Binding-site contacts:
Ligand atom C7 contacts residue ASN361 of chain 1.I at 3.9 Å.
Ligand atom O7 contacts residue SER357 of chain 1.I at 4.0 Å.
Ligand atom C2 contacts residue ASN361 of chain 1.I at 2.4 Å.
Ligand atom O5 contacts residue ASN361 of chain 1.I at 2.2 Å (h-bond).
Ligand atom O7 contacts residue ASN361 of chain 1.I at 4.3 Å.
Ligand atom C1 contacts residue ASN361 of chain 1.I at 1.4 Å.
Ligand atom C8 contacts residue NAG1 of chain 1.UA at 3.6 Å.
Ligand atom C8 contacts residue NAG1 of chain 1.VA at 4.1 Å.
Ligand atom N2 contacts residue ASN361 of chain 1.I at 3.0 Å (h-bond).
Ligand atom C7 contacts residue NAG1 of chain 1.VA at 4.2 Å.
Ligand atom C5 contacts residue ASN361 of chain 1.I at 3.6 Å.
Ligand atom O7 contacts residue NAG1 of chain 1.VA at 3.6 Å.
Ligand atom C7 contacts residue NAG2 of chain 1.VA at 3.7 Å.
Ligand atom C3 contacts residue NAG2 of chain 1.VA at 4.0 Å.
Ligand atom C8 contacts residue NAG2 of chain 1.VA at 3.8 Å.
Ligand atom O3 contacts residue NAG2 of chain 1.VA at 3.3 Å.
Ligand atom C3 contacts residue ASN361 of chain 1.I at 3.7 Å.
Ligand atom C8 contacts residue SER357 of chain 1.I at 4.0 Å.
Ligand atom C4 contacts residue ASN361 of chain 1.I at 4.1 Å.
Ligand atom O6 contacts residue ASN361 of chain 1.I at 4.4 Å.
Ligand atom N2 contacts residue NAG2 of chain 1.VA at 3.9 Å.
Ligand atom C7 contacts residue SER357 of chain 1.I at 4.1 Å.
Ligand atom O7 contacts residue NAG2 of chain 1.VA at 4.1 Å.

The protein below binds the small molecule below.
Small molecule (SMILES): CC(=O)N[C@@H]1[C@@H](O)[C@H](O)[C@@H](CO)O[C@H]1O

Sequence of chain 1.I:
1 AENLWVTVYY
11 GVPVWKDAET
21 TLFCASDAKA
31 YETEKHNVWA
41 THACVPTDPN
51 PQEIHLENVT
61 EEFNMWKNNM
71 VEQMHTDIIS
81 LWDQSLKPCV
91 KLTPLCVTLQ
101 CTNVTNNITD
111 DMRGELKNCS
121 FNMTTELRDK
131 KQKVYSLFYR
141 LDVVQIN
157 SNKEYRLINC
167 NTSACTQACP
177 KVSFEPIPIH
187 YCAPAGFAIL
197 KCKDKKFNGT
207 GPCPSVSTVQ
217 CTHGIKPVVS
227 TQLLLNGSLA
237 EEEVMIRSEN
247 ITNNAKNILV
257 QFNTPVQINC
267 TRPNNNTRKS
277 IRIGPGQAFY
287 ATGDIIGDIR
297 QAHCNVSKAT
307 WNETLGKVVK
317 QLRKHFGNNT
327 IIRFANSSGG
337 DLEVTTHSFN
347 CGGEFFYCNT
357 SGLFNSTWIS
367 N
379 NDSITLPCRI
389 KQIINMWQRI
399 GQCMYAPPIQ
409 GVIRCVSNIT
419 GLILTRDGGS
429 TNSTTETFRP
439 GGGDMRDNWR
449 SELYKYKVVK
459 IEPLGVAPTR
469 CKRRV